Sequence of chain 58.C:
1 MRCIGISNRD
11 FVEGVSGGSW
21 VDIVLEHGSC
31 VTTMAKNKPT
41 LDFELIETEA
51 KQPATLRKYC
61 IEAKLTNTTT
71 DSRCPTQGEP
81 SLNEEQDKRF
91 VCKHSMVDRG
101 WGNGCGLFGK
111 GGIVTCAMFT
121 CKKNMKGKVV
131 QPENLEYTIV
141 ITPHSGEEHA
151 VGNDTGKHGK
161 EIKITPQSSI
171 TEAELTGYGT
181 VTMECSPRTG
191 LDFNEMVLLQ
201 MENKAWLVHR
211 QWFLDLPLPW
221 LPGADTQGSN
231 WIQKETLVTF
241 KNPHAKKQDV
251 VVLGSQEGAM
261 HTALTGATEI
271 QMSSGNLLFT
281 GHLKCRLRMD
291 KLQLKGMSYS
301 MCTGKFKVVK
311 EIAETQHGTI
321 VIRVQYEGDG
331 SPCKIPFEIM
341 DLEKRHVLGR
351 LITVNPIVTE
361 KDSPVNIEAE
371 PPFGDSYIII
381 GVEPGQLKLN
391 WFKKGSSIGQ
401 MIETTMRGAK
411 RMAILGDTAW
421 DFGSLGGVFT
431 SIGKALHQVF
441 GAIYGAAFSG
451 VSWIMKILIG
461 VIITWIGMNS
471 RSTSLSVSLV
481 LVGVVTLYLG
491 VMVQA

This protein binds this small molecule.
Small molecule (SMILES): CC(=O)N[C@@H]1[C@@H](O)[C@H](O)[C@@H](CO)O[C@H]1O

Sequence of chain 58.I:
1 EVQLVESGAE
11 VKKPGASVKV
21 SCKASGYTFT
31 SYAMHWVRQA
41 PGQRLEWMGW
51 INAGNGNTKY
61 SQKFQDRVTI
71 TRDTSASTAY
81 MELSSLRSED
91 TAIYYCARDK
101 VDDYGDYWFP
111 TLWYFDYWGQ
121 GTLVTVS

Binding-site contacts:
Ligand atom O6 contacts residue ASN67 of chain 58.C at 4.0 Å.
Ligand atom C2 contacts residue ASN67 of chain 58.C at 2.4 Å.
Ligand atom O4 contacts residue GLN65 of chain 58.I at 3.6 Å.
Ligand atom C4 contacts residue ASP66 of chain 58.I at 4.0 Å.
Ligand atom C2 contacts residue GLN65 of chain 58.I at 4.4 Å.
Ligand atom C3 contacts residue ASN67 of chain 58.C at 3.8 Å.
Ligand atom O5 contacts residue GLN65 of chain 58.I at 3.7 Å.
Ligand atom O4 contacts residue ASP66 of chain 58.I at 2.7 Å (salt-bridge).
Ligand atom O6 contacts residue GLN65 of chain 58.I at 2.5 Å (h-bond).
Ligand atom C4 contacts residue ASN67 of chain 58.C at 4.3 Å.
Ligand atom O5 contacts residue ASN67 of chain 58.C at 2.4 Å (h-bond).
Ligand atom C7 contacts residue PHE90 of chain 58.C at 4.4 Å (hydrophobic).
Ligand atom C1 contacts residue ASN67 of chain 58.C at 1.4 Å.
Ligand atom C7 contacts residue ASN67 of chain 58.C at 3.7 Å.
Ligand atom C5 contacts residue ASN67 of chain 58.C at 3.7 Å.
Ligand atom C3 contacts residue GLN65 of chain 58.I at 4.0 Å.
Ligand atom C8 contacts residue PHE90 of chain 58.C at 3.7 Å (hydrophobic).
Ligand atom C5 contacts residue GLN65 of chain 58.I at 3.7 Å.
Ligand atom C6 contacts residue GLN65 of chain 58.I at 3.5 Å.
Ligand atom C4 contacts residue GLN65 of chain 58.I at 3.3 Å.
Ligand atom N2 contacts residue ASN67 of chain 58.C at 2.9 Å (h-bond).
Ligand atom O6 contacts residue TYR60 of chain 58.I at 4.2 Å.
Ligand atom O7 contacts residue ASN67 of chain 58.C at 4.1 Å.
Ligand atom O3 contacts residue GLN65 of chain 58.I at 3.6 Å.